Sequence of chain 1.B:
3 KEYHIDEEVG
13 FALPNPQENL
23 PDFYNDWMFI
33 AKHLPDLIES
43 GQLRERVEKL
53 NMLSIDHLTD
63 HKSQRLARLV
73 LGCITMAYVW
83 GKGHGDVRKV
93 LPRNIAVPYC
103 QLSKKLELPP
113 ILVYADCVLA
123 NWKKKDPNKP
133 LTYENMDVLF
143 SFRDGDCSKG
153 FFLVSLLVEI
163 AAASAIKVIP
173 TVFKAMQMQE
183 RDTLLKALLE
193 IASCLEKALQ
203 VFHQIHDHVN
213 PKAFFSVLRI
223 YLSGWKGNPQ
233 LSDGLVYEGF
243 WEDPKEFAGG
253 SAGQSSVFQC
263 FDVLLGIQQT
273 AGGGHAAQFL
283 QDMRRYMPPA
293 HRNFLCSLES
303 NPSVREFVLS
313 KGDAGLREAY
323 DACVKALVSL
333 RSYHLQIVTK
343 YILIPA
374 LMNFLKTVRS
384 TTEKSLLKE

Binding-site contacts:
Ligand atom C10 contacts residue ALA254 of chain 1.B at 2.7 Å (hydrophobic).
Ligand atom C12 contacts residue HIS336 of chain 1.B at 3.0 Å.
Ligand atom C15 contacts residue PHE153 of chain 1.B at 3.6 Å (hydrophobic).
Ligand atom F contacts residue HIS336 of chain 1.B at 3.2 Å.
Ligand atom C13 contacts residue ALA254 of chain 1.B at 3.7 Å (hydrophobic).
Ligand atom F contacts residue PHE260 of chain 1.B at 2.7 Å.
Ligand atom C4 contacts residue HIS336 of chain 1.B at 3.5 Å.
Ligand atom C22 contacts residue SER253 of chain 1.B at 3.1 Å.
Ligand atom C9 contacts residue ALA254 of chain 1.B at 3.5 Å (hydrophobic).
Ligand atom C22 contacts residue ALA254 of chain 1.B at 3.2 Å (hydrophobic).
Ligand atom C10 contacts residue HIS336 of chain 1.B at 2.3 Å.
Ligand atom N1 contacts residue SER157 of chain 1.B at 3.7 Å.
Ligand atom C21 contacts residue TYR116 of chain 1.B at 3.6 Å (hydrophobic).
Ligand atom C12 contacts residue ALA254 of chain 1.B at 3.0 Å (hydrophobic).
Ligand atom C3 contacts residue PHE204 of chain 1.B at 3.5 Å (hydrophobic).
Ligand atom CL contacts residue GLY252 of chain 1.B at 3.7 Å.
Ligand atom C13 contacts residue HIS336 of chain 1.B at 3.2 Å.
Ligand atom N contacts residue HIS336 of chain 1.B at 3.6 Å (h-bond).
Ligand atom C11 contacts residue ALA254 of chain 1.B at 2.4 Å (hydrophobic).
Ligand atom C17 contacts residue ALA254 of chain 1.B at 3.8 Å (hydrophobic).
Ligand atom C8 contacts residue HIS336 of chain 1.B at 3.0 Å.
Ligand atom C22 contacts residue TYR116 of chain 1.B at 3.6 Å (hydrophobic).
Ligand atom C14 contacts residue HIS336 of chain 1.B at 2.8 Å.
Ligand atom C9 contacts residue HIS336 of chain 1.B at 2.2 Å.
Ligand atom C19 contacts residue PHE153 of chain 1.B at 3.2 Å (hydrophobic).
Ligand atom C20 contacts residue TYR116 of chain 1.B at 3.9 Å (hydrophobic).
Ligand atom C5 contacts residue HIS336 of chain 1.B at 3.4 Å.
Ligand atom C23 contacts residue ALA254 of chain 1.B at 3.1 Å (hydrophobic).
Ligand atom C7 contacts residue SER157 of chain 1.B at 3.4 Å.
Ligand atom C16 contacts residue PHE153 of chain 1.B at 3.4 Å (hydrophobic).
Ligand atom C16 contacts residue HIS336 of chain 1.B at 3.8 Å.
Ligand atom C5 contacts residue PHE204 of chain 1.B at 3.7 Å (hydrophobic).
Ligand atom C11 contacts residue HIS336 of chain 1.B at 2.7 Å.
Ligand atom C20 contacts residue PHE153 of chain 1.B at 3.1 Å (hydrophobic).
Ligand atom C19 contacts residue SER157 of chain 1.B at 3.1 Å.
Ligand atom F contacts residue ALA254 of chain 1.B at 2.6 Å.
Ligand atom CL contacts residue SER253 of chain 1.B at 3.6 Å.
Ligand atom C23 contacts residue SER253 of chain 1.B at 3.7 Å.
Ligand atom O contacts residue ALA254 of chain 1.B at 2.9 Å.
Ligand atom C18 contacts residue TYR116 of chain 1.B at 3.8 Å (hydrophobic).

This protein binds this small molecule.
Small molecule (SMILES): C[C@@H](C(=O)Nc1ccc(Cl)cc1)C1CCC(c2ccnc3ccc(F)cc23)CC1